A small-molecule ligand and the protein it binds are described below.
Small molecule (SMILES): OC[C@H]1O[C@H](O)[C@H](O)[C@@H](O)[C@@H]1O

Sequence of chain 1.A:
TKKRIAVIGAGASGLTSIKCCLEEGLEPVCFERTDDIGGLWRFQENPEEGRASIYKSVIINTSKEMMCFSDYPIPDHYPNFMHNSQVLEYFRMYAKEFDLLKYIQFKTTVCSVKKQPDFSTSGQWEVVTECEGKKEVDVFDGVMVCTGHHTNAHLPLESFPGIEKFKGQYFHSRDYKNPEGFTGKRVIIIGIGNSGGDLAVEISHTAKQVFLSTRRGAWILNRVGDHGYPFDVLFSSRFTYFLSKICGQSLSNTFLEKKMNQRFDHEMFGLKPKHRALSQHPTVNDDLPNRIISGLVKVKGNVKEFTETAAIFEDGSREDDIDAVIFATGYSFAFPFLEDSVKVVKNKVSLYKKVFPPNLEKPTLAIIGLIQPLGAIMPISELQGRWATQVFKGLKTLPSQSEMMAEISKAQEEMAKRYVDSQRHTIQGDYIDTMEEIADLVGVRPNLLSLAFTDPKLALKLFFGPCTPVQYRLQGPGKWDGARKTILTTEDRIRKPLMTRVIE

Binding-site contacts:
Ligand atom C2 contacts residue ASN179 of chain 1.A at 3.9 Å.
Ligand atom C1 contacts residue ASN179 of chain 1.A at 3.9 Å.
Ligand atom C1 contacts residue LYS178 of chain 1.A at 4.3 Å.
Ligand atom O4 contacts residue GLN170 of chain 1.A at 2.7 Å (h-bond).
Ligand atom C4 contacts residue PHE172 of chain 1.A at 4.5 Å (hydrophobic).
Ligand atom C3 contacts residue GLN170 of chain 1.A at 4.4 Å.
Ligand atom O1 contacts residue LYS178 of chain 1.A at 3.2 Å (salt-bridge).
Ligand atom O3 contacts residue PHE183 of chain 1.A at 4.3 Å.
Ligand atom O5 contacts residue ASP176 of chain 1.A at 3.8 Å.
Ligand atom C5 contacts residue ASP176 of chain 1.A at 4.0 Å.
Ligand atom O3 contacts residue GLN170 of chain 1.A at 4.1 Å.
Ligand atom O2 contacts residue GLU181 of chain 1.A at 4.2 Å.
Ligand atom O2 contacts residue ASN179 of chain 1.A at 2.8 Å (h-bond).
Ligand atom C3 contacts residue PHE183 of chain 1.A at 4.0 Å (hydrophobic).
Ligand atom O1 contacts residue ASP176 of chain 1.A at 4.0 Å.
Ligand atom C6 contacts residue ASP176 of chain 1.A at 3.7 Å.
Ligand atom C4 contacts residue GLN170 of chain 1.A at 4.0 Å.
Ligand atom C6 contacts residue PHE172 of chain 1.A at 4.2 Å (hydrophobic).
Ligand atom C5 contacts residue PHE172 of chain 1.A at 4.0 Å (hydrophobic).
Ligand atom O1 contacts residue PHE183 of chain 1.A at 4.5 Å.
Ligand atom O4 contacts residue PHE172 of chain 1.A at 3.7 Å.
Ligand atom O2 contacts residue GLY182 of chain 1.A at 3.5 Å (h-bond).
Ligand atom C2 contacts residue PHE183 of chain 1.A at 4.4 Å (hydrophobic).
Ligand atom O1 contacts residue ASN179 of chain 1.A at 3.3 Å (h-bond).
Ligand atom O1 contacts residue TYR177 of chain 1.A at 3.7 Å.
Ligand atom O2 contacts residue PHE183 of chain 1.A at 3.7 Å.
Ligand atom O2 contacts residue PRO180 of chain 1.A at 4.3 Å.
Ligand atom C1 contacts residue ASP176 of chain 1.A at 4.5 Å.
Ligand atom O3 contacts residue GLY182 of chain 1.A at 3.6 Å.